The protein below binds the small molecule below.
Small molecule (SMILES): CC(=O)N[C@@H]1[C@@H](O)[C@H](O)[C@@H](CO)O[C@H]1O

Binding-site contacts:
Ligand atom O5 contacts residue ALA307 of chain 1.K at 4.2 Å.
Ligand atom C5 contacts residue ASN459 of chain 1.K at 3.7 Å.
Ligand atom C8 contacts residue SER457 of chain 1.K at 3.3 Å.
Ligand atom C7 contacts residue ASN459 of chain 1.K at 3.3 Å.
Ligand atom C1 contacts residue ASN459 of chain 1.K at 1.4 Å.
Ligand atom C2 contacts residue ASN459 of chain 1.K at 2.4 Å.
Ligand atom C8 contacts residue NAG1 of chain 1.IA at 3.5 Å.
Ligand atom C1 contacts residue ALA307 of chain 1.K at 4.2 Å (hydrophobic).
Ligand atom C4 contacts residue ASN459 of chain 1.K at 4.2 Å.
Ligand atom O7 contacts residue ASN459 of chain 1.K at 3.7 Å.
Ligand atom C8 contacts residue ASN459 of chain 1.K at 3.8 Å.
Ligand atom O7 contacts residue ASN278 of chain 1.K at 4.3 Å.
Ligand atom C8 contacts residue SER458 of chain 1.K at 3.9 Å.
Ligand atom O5 contacts residue ASN459 of chain 1.K at 2.5 Å (h-bond).
Ligand atom N2 contacts residue ASN459 of chain 1.K at 2.8 Å (h-bond).
Ligand atom C7 contacts residue NAG1 of chain 1.IA at 4.2 Å.
Ligand atom C3 contacts residue ASN459 of chain 1.K at 3.7 Å.
Ligand atom C8 contacts residue ASN278 of chain 1.K at 3.6 Å.
Ligand atom C7 contacts residue ASN278 of chain 1.K at 4.2 Å.
Ligand atom O7 contacts residue NAG1 of chain 1.IA at 4.0 Å.

Sequence of chain 1.K:
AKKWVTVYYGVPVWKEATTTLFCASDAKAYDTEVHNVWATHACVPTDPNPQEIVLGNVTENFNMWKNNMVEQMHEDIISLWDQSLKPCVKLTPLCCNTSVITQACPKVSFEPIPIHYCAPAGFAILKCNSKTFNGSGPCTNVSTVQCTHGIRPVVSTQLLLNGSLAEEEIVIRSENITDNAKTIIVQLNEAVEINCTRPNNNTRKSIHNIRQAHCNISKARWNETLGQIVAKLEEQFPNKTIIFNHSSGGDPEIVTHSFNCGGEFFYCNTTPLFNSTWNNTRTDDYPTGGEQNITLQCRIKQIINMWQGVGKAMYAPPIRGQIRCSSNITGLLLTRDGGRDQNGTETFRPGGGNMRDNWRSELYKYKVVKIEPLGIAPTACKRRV